Sequence of chain 1.D:
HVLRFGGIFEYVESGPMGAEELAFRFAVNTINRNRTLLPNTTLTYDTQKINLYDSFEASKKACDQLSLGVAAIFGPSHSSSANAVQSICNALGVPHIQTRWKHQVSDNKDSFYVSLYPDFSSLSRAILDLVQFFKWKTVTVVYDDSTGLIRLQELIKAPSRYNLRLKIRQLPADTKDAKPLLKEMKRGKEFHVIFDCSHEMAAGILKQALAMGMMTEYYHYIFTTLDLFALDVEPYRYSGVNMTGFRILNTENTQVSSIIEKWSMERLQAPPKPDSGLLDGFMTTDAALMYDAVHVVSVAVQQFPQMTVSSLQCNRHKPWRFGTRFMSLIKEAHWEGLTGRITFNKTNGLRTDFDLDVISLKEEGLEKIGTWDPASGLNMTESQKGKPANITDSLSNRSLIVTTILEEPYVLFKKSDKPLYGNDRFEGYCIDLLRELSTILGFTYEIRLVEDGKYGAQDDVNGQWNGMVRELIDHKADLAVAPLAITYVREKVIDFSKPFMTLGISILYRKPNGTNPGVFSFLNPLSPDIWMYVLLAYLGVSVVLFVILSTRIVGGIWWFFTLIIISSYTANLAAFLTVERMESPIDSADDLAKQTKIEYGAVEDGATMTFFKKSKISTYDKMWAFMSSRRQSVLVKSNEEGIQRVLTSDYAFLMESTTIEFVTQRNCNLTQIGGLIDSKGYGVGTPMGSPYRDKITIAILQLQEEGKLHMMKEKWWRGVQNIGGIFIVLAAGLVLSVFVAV

Binding-site contacts:
Ligand atom C6 contacts residue TRP372 of chain 1.D at 4.2 Å (hydrophobic).
Ligand atom C5 contacts residue ASN348 of chain 1.D at 4.3 Å.
Ligand atom C1 contacts residue THR347 of chain 1.D at 3.9 Å.
Ligand atom C6 contacts residue ARG125 of chain 1.D at 3.6 Å.
Ligand atom C6 contacts residue ASP129 of chain 1.D at 4.2 Å.
Ligand atom N2 contacts residue THR352 of chain 1.D at 4.3 Å.
Ligand atom C1 contacts residue ASN348 of chain 1.D at 3.7 Å.
Ligand atom O6 contacts residue ARG125 of chain 1.D at 4.1 Å.
Ligand atom C3 contacts residue ASN345 of chain 1.D at 3.8 Å.
Ligand atom C7 contacts residue ASN345 of chain 1.D at 3.2 Å.
Ligand atom C5 contacts residue ARG125 of chain 1.D at 4.2 Å.
Ligand atom C1 contacts residue ASN345 of chain 1.D at 1.4 Å.
Ligand atom O4 contacts residue ARG125 of chain 1.D at 4.2 Å.
Ligand atom O7 contacts residue ASN345 of chain 1.D at 3.4 Å (h-bond).
Ligand atom C2 contacts residue THR352 of chain 1.D at 4.0 Å.
Ligand atom C6 contacts residue ASN348 of chain 1.D at 4.4 Å.
Ligand atom O6 contacts residue ARG125 of chain 1.D at 4.4 Å.
Ligand atom O4 contacts residue ASP129 of chain 1.D at 2.7 Å (salt-bridge).
Ligand atom C8 contacts residue ASN345 of chain 1.D at 3.7 Å.
Ligand atom N2 contacts residue ASN345 of chain 1.D at 3.0 Å (h-bond).
Ligand atom O2 contacts residue ARG125 of chain 1.D at 3.6 Å.
Ligand atom O7 contacts residue THR352 of chain 1.D at 2.5 Å (h-bond).
Ligand atom O6 contacts residue TRP372 of chain 1.D at 4.2 Å.
Ligand atom C4 contacts residue ASN345 of chain 1.D at 4.2 Å.
Ligand atom C2 contacts residue ARG125 of chain 1.D at 4.1 Å.
Ligand atom C2 contacts residue ASN345 of chain 1.D at 2.5 Å.
Ligand atom C5 contacts residue ASN345 of chain 1.D at 3.6 Å.
Ligand atom O6 contacts residue PRO374 of chain 1.D at 3.5 Å (h-bond).
Ligand atom O5 contacts residue ARG125 of chain 1.D at 4.4 Å.
Ligand atom O5 contacts residue THR347 of chain 1.D at 4.5 Å.
Ligand atom O5 contacts residue ASN348 of chain 1.D at 3.3 Å (h-bond).
Ligand atom C1 contacts residue THR352 of chain 1.D at 4.3 Å.
Ligand atom O6 contacts residue ASN348 of chain 1.D at 3.4 Å (h-bond).
Ligand atom C5 contacts residue ARG125 of chain 1.D at 4.0 Å.
Ligand atom C7 contacts residue THR352 of chain 1.D at 3.6 Å.
Ligand atom O6 contacts residue SER376 of chain 1.D at 4.4 Å.
Ligand atom C4 contacts residue ASP129 of chain 1.D at 3.9 Å.
Ligand atom O5 contacts residue ASN345 of chain 1.D at 2.3 Å (h-bond).

This small molecule binds to this protein.
Small molecule (SMILES): CC(=O)N[C@H]1[C@H](O[C@H]2[C@H](O)[C@@H](NC(C)=O)CO[C@@H]2CO)O[C@H](CO)[C@@H](O[C@H]2O[C@H](CO[C@H]3O[C@H](CO)[C@@H](O)[C@H](O)[C@@H]3O)[C@@H](O)[C@H](O[C@H]3O[C@H](CO)[C@@H](O)[C@H](O)[C@@H]3O)[C@@H]2O)[C@@H]1O